Sequence of chain 1.A:
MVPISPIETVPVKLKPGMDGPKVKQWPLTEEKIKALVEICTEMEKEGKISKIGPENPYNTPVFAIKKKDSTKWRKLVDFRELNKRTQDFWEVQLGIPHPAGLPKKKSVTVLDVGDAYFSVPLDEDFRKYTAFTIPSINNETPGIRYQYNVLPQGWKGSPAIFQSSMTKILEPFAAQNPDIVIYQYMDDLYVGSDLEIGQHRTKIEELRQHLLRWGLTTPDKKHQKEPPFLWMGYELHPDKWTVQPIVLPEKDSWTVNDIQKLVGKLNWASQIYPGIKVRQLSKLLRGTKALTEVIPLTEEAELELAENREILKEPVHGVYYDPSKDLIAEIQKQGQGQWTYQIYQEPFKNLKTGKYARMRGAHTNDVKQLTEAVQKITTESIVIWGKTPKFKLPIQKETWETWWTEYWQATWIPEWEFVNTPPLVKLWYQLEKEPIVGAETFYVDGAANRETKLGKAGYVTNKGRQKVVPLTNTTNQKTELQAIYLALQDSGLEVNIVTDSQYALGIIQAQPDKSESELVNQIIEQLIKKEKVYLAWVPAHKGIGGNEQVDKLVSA

Sequence of chain 1.B:
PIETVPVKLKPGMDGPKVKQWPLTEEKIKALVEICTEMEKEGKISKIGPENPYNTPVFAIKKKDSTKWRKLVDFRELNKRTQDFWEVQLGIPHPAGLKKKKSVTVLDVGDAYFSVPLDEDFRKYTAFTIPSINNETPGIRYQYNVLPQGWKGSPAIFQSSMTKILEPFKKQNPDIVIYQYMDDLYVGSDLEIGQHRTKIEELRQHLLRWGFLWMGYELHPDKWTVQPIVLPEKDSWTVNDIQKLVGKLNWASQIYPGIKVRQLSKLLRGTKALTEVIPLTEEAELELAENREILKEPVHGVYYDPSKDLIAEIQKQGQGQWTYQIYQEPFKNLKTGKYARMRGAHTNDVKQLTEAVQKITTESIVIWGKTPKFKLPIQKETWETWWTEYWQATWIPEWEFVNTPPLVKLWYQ

Binding-site contacts:
Ligand atom N08 contacts residue TRP231 of chain 1.A at 3.3 Å.
Ligand atom N17 contacts residue PRO103 of chain 1.A at 2.7 Å (h-bond).
Ligand atom N35 contacts residue LYS105 of chain 1.A at 3.6 Å.
Ligand atom N17 contacts residue LYS105 of chain 1.A at 3.6 Å.
Ligand atom N08 contacts residue PHE229 of chain 1.A at 3.5 Å.
Ligand atom N17 contacts residue LEU102 of chain 1.A at 3.6 Å.
Ligand atom C06 contacts residue TYR190 of chain 1.A at 3.5 Å (hydrophobic).
Ligand atom C23 contacts residue PRO238 of chain 1.A at 3.6 Å (hydrophobic).
Ligand atom C07 contacts residue TRP231 of chain 1.A at 3.3 Å (hydrophobic).
Ligand atom C40 contacts residue VAL181 of chain 1.A at 3.8 Å (hydrophobic).
Ligand atom N28 contacts residue LYS106 of chain 1.A at 3.1 Å (salt-bridge).
Ligand atom C12 contacts residue TYR183 of chain 1.A at 3.6 Å (hydrophobic).
Ligand atom C25 contacts residue LYS105 of chain 1.A at 3.2 Å.
Ligand atom C03 contacts residue TYR190 of chain 1.A at 3.4 Å (hydrophobic).
Ligand atom N35 contacts residue PRO103 of chain 1.A at 3.4 Å.
Ligand atom O29 contacts residue VAL108 of chain 1.A at 3.0 Å (h-bond).
Ligand atom C05 contacts residue TYR190 of chain 1.A at 3.6 Å (hydrophobic).
Ligand atom C07 contacts residue PHE229 of chain 1.A at 3.7 Å (hydrophobic).
Ligand atom C10 contacts residue TYR183 of chain 1.A at 3.6 Å (hydrophobic).
Ligand atom C33 contacts residue TYR320 of chain 1.A at 3.2 Å (hydrophobic).
Ligand atom O29 contacts residue SER107 of chain 1.A at 3.2 Å.
Ligand atom C02 contacts residue TYR190 of chain 1.A at 3.7 Å (hydrophobic).
Ligand atom C22 contacts residue HIS237 of chain 1.A at 3.4 Å.
Ligand atom C06 contacts residue TRP231 of chain 1.A at 3.5 Å (hydrophobic).
Ligand atom C01 contacts residue TYR190 of chain 1.A at 3.8 Å (hydrophobic).
Ligand atom O29 contacts residue LYS106 of chain 1.A at 3.3 Å (salt-bridge).
Ligand atom O13 contacts residue TYR183 of chain 1.A at 3.5 Å.
Ligand atom C11 contacts residue TYR183 of chain 1.A at 3.7 Å (hydrophobic).
Ligand atom N08 contacts residue TYR190 of chain 1.A at 3.3 Å (h-bond).
Ligand atom C38 contacts residue GLU138 of chain 1.B at 3.7 Å.
Ligand atom C31 contacts residue PHE229 of chain 1.A at 3.5 Å (hydrophobic).
Ligand atom C07 contacts residue TYR190 of chain 1.A at 3.4 Å (hydrophobic).
Ligand atom C38 contacts residue VAL181 of chain 1.A at 3.5 Å (hydrophobic).
Ligand atom C24 contacts residue LYS105 of chain 1.A at 3.3 Å.
Ligand atom C24 contacts residue PRO238 of chain 1.A at 3.6 Å (hydrophobic).
Ligand atom C18 contacts residue PRO103 of chain 1.A at 3.7 Å (hydrophobic).
Ligand atom C32 contacts residue PHE229 of chain 1.A at 3.3 Å (hydrophobic).
Ligand atom C34 contacts residue PRO103 of chain 1.A at 3.3 Å (hydrophobic).
Ligand atom C37 contacts residue VAL181 of chain 1.A at 3.5 Å (hydrophobic).
Ligand atom C16 contacts residue PRO103 of chain 1.A at 3.7 Å (hydrophobic).

A protein and the small-molecule ligand that binds it are described below.
Small molecule (SMILES): Cc1cc(/C=C/C#N)cc(C)c1Oc1nc(NC2CCN(Cc3ccc(S(N)(=O)=O)cc3)CC2)nc2ccsc12